Sequence of chain 1.A:
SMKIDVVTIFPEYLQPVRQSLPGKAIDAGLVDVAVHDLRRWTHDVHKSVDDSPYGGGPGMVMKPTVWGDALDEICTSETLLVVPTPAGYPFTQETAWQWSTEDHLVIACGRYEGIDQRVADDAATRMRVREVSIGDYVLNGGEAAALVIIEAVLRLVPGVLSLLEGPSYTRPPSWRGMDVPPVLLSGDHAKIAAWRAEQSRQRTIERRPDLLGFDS

The protein below binds the small molecule below.
Small molecule (SMILES): OC1NC=Nc2ccccc21

Binding-site contacts:
Ligand atom C04 contacts residue GLY136 of chain 1.A at 3.5 Å.
Ligand atom C07 contacts residue PRO87 of chain 1.A at 3.7 Å (hydrophobic).
Ligand atom C09 contacts residue PRO87 of chain 1.A at 3.9 Å (hydrophobic).
Ligand atom C08 contacts residue GLY143 of chain 1.A at 3.5 Å.
Ligand atom N03 contacts residue ILE135 of chain 1.A at 4.1 Å.
Ligand atom C04 contacts residue TYR138 of chain 1.A at 3.0 Å (hydrophobic).
Ligand atom O01 contacts residue VAL133 of chain 1.A at 3.9 Å.
Ligand atom C08 contacts residue PRO87 of chain 1.A at 3.8 Å (hydrophobic).
Ligand atom C09 contacts residue THR86 of chain 1.A at 3.6 Å.
Ligand atom C02 contacts residue SER134 of chain 1.A at 3.9 Å.
Ligand atom C08 contacts residue GLY111 of chain 1.A at 4.0 Å.
Ligand atom N05 contacts residue LEU140 of chain 1.A at 3.2 Å (h-bond).
Ligand atom C02 contacts residue THR86 of chain 1.A at 4.1 Å.
Ligand atom C08 contacts residue GLY142 of chain 1.A at 3.4 Å.
Ligand atom C10 contacts residue PRO85 of chain 1.A at 3.4 Å (hydrophobic).
Ligand atom N03 contacts residue SER134 of chain 1.A at 3.6 Å.
Ligand atom C10 contacts residue ALA146 of chain 1.A at 4.2 Å (hydrophobic).
Ligand atom C06 contacts residue PRO87 of chain 1.A at 3.7 Å (hydrophobic).
Ligand atom C06 contacts residue LEU140 of chain 1.A at 3.9 Å (hydrophobic).
Ligand atom C04 contacts residue LEU140 of chain 1.A at 3.8 Å (hydrophobic).
Ligand atom C10 contacts residue THR86 of chain 1.A at 3.2 Å.
Ligand atom C10 contacts residue PRO87 of chain 1.A at 3.9 Å (hydrophobic).
Ligand atom C11 contacts residue PRO87 of chain 1.A at 3.8 Å (hydrophobic).
Ligand atom C07 contacts residue GLY142 of chain 1.A at 3.8 Å.
Ligand atom O01 contacts residue SER134 of chain 1.A at 3.2 Å.
Ligand atom O01 contacts residue THR86 of chain 1.A at 3.9 Å.
Ligand atom C07 contacts residue LEU140 of chain 1.A at 3.4 Å (hydrophobic).
Ligand atom C02 contacts residue PRO87 of chain 1.A at 4.1 Å (hydrophobic).
Ligand atom N05 contacts residue TYR138 of chain 1.A at 3.7 Å.
Ligand atom N05 contacts residue VAL139 of chain 1.A at 4.1 Å.
Ligand atom N03 contacts residue TYR138 of chain 1.A at 3.9 Å.
Ligand atom C11 contacts residue THR86 of chain 1.A at 3.9 Å.
Ligand atom C02 contacts residue ILE135 of chain 1.A at 4.0 Å (hydrophobic).
Ligand atom O01 contacts residue ILE135 of chain 1.A at 3.0 Å (h-bond).
Ligand atom N03 contacts residue GLY136 of chain 1.A at 3.1 Å (h-bond).
Ligand atom C09 contacts residue GLY142 of chain 1.A at 4.0 Å.
Ligand atom C09 contacts residue GLY143 of chain 1.A at 3.4 Å.
Ligand atom C09 contacts residue PRO85 of chain 1.A at 3.5 Å (hydrophobic).
Ligand atom C07 contacts residue TYR113 of chain 1.A at 3.9 Å (hydrophobic).
Ligand atom O01 contacts residue ALA146 of chain 1.A at 4.1 Å.